Sequence of chain 1.A:
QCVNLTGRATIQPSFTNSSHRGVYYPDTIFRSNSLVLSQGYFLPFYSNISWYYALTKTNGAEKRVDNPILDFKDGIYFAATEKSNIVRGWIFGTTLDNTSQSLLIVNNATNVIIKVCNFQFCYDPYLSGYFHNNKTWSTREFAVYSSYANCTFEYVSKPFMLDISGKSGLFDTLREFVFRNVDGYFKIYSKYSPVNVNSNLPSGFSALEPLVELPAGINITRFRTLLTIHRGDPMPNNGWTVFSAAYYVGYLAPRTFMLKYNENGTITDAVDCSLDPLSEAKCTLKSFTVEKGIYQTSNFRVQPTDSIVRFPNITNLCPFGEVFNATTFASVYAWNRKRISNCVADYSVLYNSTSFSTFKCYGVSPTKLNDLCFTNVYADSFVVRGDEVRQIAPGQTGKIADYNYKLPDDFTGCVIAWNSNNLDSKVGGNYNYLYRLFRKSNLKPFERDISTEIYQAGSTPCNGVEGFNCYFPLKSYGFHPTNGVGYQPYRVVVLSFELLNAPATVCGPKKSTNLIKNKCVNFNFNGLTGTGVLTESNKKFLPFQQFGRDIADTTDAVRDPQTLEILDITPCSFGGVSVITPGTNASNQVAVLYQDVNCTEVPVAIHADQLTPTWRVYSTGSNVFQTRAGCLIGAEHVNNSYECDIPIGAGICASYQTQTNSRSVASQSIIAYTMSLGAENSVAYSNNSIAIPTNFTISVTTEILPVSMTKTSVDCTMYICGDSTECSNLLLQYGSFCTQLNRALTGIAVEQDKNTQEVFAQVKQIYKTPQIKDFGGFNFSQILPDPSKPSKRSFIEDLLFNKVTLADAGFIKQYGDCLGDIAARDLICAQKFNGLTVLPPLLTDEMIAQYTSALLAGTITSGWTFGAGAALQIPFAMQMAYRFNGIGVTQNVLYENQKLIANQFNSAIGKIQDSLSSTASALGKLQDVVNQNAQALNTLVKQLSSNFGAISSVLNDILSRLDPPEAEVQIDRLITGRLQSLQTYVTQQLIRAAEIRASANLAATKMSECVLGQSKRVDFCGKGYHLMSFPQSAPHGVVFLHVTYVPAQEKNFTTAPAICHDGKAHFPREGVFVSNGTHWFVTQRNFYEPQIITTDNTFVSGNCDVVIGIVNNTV

This protein binds this small molecule.
Small molecule (SMILES): CC(=O)N[C@@H]1[C@@H](O)[C@H](O)[C@@H](CO)O[C@H]1O

Binding-site contacts:
Ligand atom C2 contacts residue ASN1126 of chain 1.A at 2.4 Å.
Ligand atom C1 contacts residue ASN1126 of chain 1.A at 1.4 Å.
Ligand atom C7 contacts residue CYS1074 of chain 1.A at 3.8 Å (hydrophobic).
Ligand atom N2 contacts residue GLY1077 of chain 1.A at 4.2 Å.
Ligand atom C8 contacts residue HIS1075 of chain 1.A at 4.4 Å.
Ligand atom C3 contacts residue ASN1126 of chain 1.A at 3.8 Å.
Ligand atom C5 contacts residue ASN1126 of chain 1.A at 3.7 Å.
Ligand atom C4 contacts residue ASN1126 of chain 1.A at 4.2 Å.
Ligand atom C7 contacts residue GLY1077 of chain 1.A at 3.6 Å.
Ligand atom N2 contacts residue ASP1076 of chain 1.A at 3.6 Å (salt-bridge).
Ligand atom O7 contacts residue HIS1075 of chain 1.A at 4.0 Å.
Ligand atom O7 contacts residue CYS1074 of chain 1.A at 3.7 Å.
Ligand atom N2 contacts residue HIS1075 of chain 1.A at 4.1 Å.
Ligand atom C7 contacts residue HIS1075 of chain 1.A at 4.0 Å.
Ligand atom C7 contacts residue ASN1126 of chain 1.A at 4.0 Å.
Ligand atom C8 contacts residue ASP1076 of chain 1.A at 3.4 Å.
Ligand atom O7 contacts residue ASP1076 of chain 1.A at 3.0 Å (salt-bridge).
Ligand atom C7 contacts residue ASP1076 of chain 1.A at 3.0 Å.
Ligand atom O7 contacts residue GLY1077 of chain 1.A at 2.6 Å (h-bond).
Ligand atom C1 contacts residue CYS1074 of chain 1.A at 3.8 Å (hydrophobic).
Ligand atom C2 contacts residue CYS1074 of chain 1.A at 3.4 Å (hydrophobic).
Ligand atom O5 contacts residue ASN1126 of chain 1.A at 2.4 Å (h-bond).
Ligand atom N2 contacts residue ASN1126 of chain 1.A at 2.8 Å (h-bond).
Ligand atom N2 contacts residue CYS1074 of chain 1.A at 3.3 Å (h-bond).